Sequence of chain 1.A:
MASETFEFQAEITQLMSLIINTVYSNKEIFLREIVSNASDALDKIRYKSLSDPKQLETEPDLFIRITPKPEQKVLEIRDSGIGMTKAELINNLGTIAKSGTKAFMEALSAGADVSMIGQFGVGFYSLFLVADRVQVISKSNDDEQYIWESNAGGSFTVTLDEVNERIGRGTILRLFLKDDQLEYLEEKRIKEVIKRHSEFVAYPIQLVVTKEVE

Binding-site contacts:
Ligand atom C14 contacts residue ALA41 of chain 1.A at 3.5 Å (hydrophobic).
Ligand atom C4 contacts residue ASP79 of chain 1.A at 3.3 Å.
Ligand atom C13 contacts residue ASN37 of chain 1.A at 3.9 Å.
Ligand atom C3 contacts residue ASP79 of chain 1.A at 3.3 Å.
Ligand atom O6 contacts residue ALA41 of chain 1.A at 3.3 Å (h-bond).
Ligand atom CL1 contacts residue PHE124 of chain 1.A at 3.1 Å.
Ligand atom C18 contacts residue ASN92 of chain 1.A at 3.3 Å.
Ligand atom C1 contacts residue ALA41 of chain 1.A at 3.8 Å (hydrophobic).
Ligand atom O4 contacts residue ASN37 of chain 1.A at 3.6 Å.
Ligand atom C5 contacts residue ASN37 of chain 1.A at 3.6 Å.
Ligand atom C4 contacts residue ALA38 of chain 1.A at 4.0 Å (hydrophobic).
Ligand atom C14 contacts residue ASP40 of chain 1.A at 3.7 Å.
Ligand atom O6 contacts residue ASP40 of chain 1.A at 3.4 Å.
Ligand atom C6 contacts residue ASN37 of chain 1.A at 3.9 Å.
Ligand atom C10 contacts residue ASN37 of chain 1.A at 4.0 Å.
Ligand atom C3 contacts residue ALA41 of chain 1.A at 3.8 Å (hydrophobic).
Ligand atom C7 contacts residue MET84 of chain 1.A at 3.9 Å (hydrophobic).
Ligand atom O4 contacts residue LEU173 of chain 1.A at 3.3 Å.
Ligand atom O2 contacts residue ALA41 of chain 1.A at 3.8 Å.
Ligand atom CL1 contacts residue ASN37 of chain 1.A at 3.8 Å.
Ligand atom O6 contacts residue LYS44 of chain 1.A at 3.2 Å (salt-bridge).
Ligand atom C5 contacts residue LEU173 of chain 1.A at 3.7 Å (hydrophobic).
Ligand atom O3 contacts residue ASP79 of chain 1.A at 2.5 Å (salt-bridge).
Ligand atom C1 contacts residue MET84 of chain 1.A at 3.7 Å (hydrophobic).
Ligand atom C13 contacts residue ASP40 of chain 1.A at 3.5 Å.
Ligand atom C4 contacts residue ASN37 of chain 1.A at 4.0 Å.
Ligand atom C18 contacts residue MET84 of chain 1.A at 3.9 Å (hydrophobic).
Ligand atom O3 contacts residue ALA41 of chain 1.A at 2.9 Å.
Ligand atom C2 contacts residue MET84 of chain 1.A at 3.9 Å (hydrophobic).
Ligand atom O2 contacts residue THR171 of chain 1.A at 3.5 Å (h-bond).
Ligand atom C16 contacts residue ILE82 of chain 1.A at 3.5 Å (hydrophobic).
Ligand atom O2 contacts residue GLY83 of chain 1.A at 4.0 Å.
Ligand atom C16 contacts residue ALA41 of chain 1.A at 3.8 Å (hydrophobic).
Ligand atom C12 contacts residue ASN37 of chain 1.A at 3.5 Å.
Ligand atom C14 contacts residue ASN37 of chain 1.A at 3.6 Å.
Ligand atom C17 contacts residue ILE82 of chain 1.A at 3.9 Å (hydrophobic).
Ligand atom O5 contacts residue LEU93 of chain 1.A at 3.3 Å.
Ligand atom C8 contacts residue MET84 of chain 1.A at 3.6 Å (hydrophobic).
Ligand atom O3 contacts residue THR171 of chain 1.A at 3.8 Å.
Ligand atom O2 contacts residue MET84 of chain 1.A at 3.7 Å.

This small molecule binds to this protein.
Small molecule (SMILES): C[C@@H]1C[C@H]2O[C@@H]2/C=C\C=C\C(=O)Cc2c(Cl)c(O)cc(O)c2C(=O)O1